Sequence of chain 57.C:
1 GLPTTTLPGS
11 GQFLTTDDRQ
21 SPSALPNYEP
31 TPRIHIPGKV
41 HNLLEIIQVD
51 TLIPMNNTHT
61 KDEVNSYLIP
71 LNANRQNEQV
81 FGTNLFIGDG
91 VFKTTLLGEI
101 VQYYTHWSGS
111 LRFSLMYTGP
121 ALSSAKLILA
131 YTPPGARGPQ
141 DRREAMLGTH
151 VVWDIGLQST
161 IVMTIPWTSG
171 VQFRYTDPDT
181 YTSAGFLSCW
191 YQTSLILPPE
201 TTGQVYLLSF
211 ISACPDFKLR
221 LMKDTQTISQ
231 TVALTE

This protein binds this small molecule.
Small molecule (SMILES): Cc1cc(CCCCCCCOc2ccc(C3=N[C@@H](C)CO3)cc2)on1

Sequence of chain 57.A:
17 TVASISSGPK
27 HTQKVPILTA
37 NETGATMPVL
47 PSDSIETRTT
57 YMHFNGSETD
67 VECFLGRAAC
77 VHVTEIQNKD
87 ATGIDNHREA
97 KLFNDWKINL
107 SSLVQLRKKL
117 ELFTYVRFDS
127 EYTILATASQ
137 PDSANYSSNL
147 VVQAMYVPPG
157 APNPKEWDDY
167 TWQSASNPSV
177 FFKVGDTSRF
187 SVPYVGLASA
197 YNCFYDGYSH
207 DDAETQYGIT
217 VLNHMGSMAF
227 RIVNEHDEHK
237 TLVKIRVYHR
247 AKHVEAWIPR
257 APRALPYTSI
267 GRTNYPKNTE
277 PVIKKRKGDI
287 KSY

Binding-site contacts:
Ligand atom C6B contacts residue TYR197 of chain 57.A at 3.6 Å (hydrophobic).
Ligand atom O1B contacts residue MET221 of chain 57.A at 3.4 Å.
Ligand atom O1 contacts residue PHE186 of chain 57.A at 3.5 Å.
Ligand atom C3B contacts residue MET221 of chain 57.A at 3.8 Å (hydrophobic).
Ligand atom N2 contacts residue PHE186 of chain 57.A at 3.7 Å.
Ligand atom C7C contacts residue TYR128 of chain 57.A at 3.6 Å (hydrophobic).
Ligand atom C7C contacts residue TYR197 of chain 57.A at 3.8 Å (hydrophobic).
Ligand atom C2C contacts residue VAL188 of chain 57.A at 3.2 Å (hydrophobic).
Ligand atom N3A contacts residue ASN219 of chain 57.A at 3.0 Å (h-bond).
Ligand atom C31 contacts residue SER175 of chain 57.A at 3.6 Å.
Ligand atom C5 contacts residue PHE186 of chain 57.A at 3.5 Å (hydrophobic).
Ligand atom C4B contacts residue LEU106 of chain 57.A at 3.7 Å (hydrophobic).
Ligand atom C6C contacts residue VAL191 of chain 57.A at 3.2 Å (hydrophobic).
Ligand atom C3C contacts residue TYR128 of chain 57.A at 3.9 Å (hydrophobic).
Ligand atom C31 contacts residue VAL176 of chain 57.A at 3.3 Å (hydrophobic).
Ligand atom C5B contacts residue TYR197 of chain 57.A at 3.7 Å (hydrophobic).
Ligand atom C4 contacts residue MET224 of chain 57.A at 3.8 Å (hydrophobic).
Ligand atom C3C contacts residue VAL188 of chain 57.A at 3.3 Å (hydrophobic).
Ligand atom C3 contacts residue PHE186 of chain 57.A at 3.8 Å (hydrophobic).
Ligand atom CM1 contacts residue SER107 of chain 57.A at 3.9 Å.
Ligand atom C31 contacts residue ALA150 of chain 57.A at 3.5 Å (hydrophobic).
Ligand atom O1 contacts residue TYR152 of chain 57.A at 3.9 Å.
Ligand atom C4 contacts residue PHE186 of chain 57.A at 3.6 Å (hydrophobic).
Ligand atom C4A contacts residue ASN219 of chain 57.A at 3.5 Å.
Ligand atom C4C contacts residue TYR152 of chain 57.A at 3.8 Å (hydrophobic).
Ligand atom C3 contacts residue PRO174 of chain 57.A at 3.8 Å (hydrophobic).
Ligand atom O1 contacts residue ALA24 of chain 57.C at 3.6 Å.
Ligand atom C2B contacts residue MET221 of chain 57.A at 3.5 Å (hydrophobic).
Ligand atom C5C contacts residue ILE104 of chain 57.A at 3.8 Å (hydrophobic).
Ligand atom C6B contacts residue LEU106 of chain 57.A at 3.9 Å (hydrophobic).
Ligand atom C1B contacts residue MET221 of chain 57.A at 3.8 Å (hydrophobic).
Ligand atom C5 contacts residue TYR152 of chain 57.A at 3.8 Å (hydrophobic).
Ligand atom O1 contacts residue VAL188 of chain 57.A at 3.8 Å.
Ligand atom N2 contacts residue ALA24 of chain 57.C at 3.4 Å.
Ligand atom C5C contacts residue TYR128 of chain 57.A at 3.5 Å (hydrophobic).
Ligand atom C4 contacts residue TYR152 of chain 57.A at 3.9 Å (hydrophobic).
Ligand atom C5B contacts residue LEU106 of chain 57.A at 3.5 Å (hydrophobic).
Ligand atom O1B contacts residue TYR128 of chain 57.A at 3.9 Å.
Ligand atom C6C contacts residue MET221 of chain 57.A at 3.7 Å (hydrophobic).
Ligand atom C31 contacts residue PRO174 of chain 57.A at 3.4 Å (hydrophobic).